Sequence of chain 1.A:
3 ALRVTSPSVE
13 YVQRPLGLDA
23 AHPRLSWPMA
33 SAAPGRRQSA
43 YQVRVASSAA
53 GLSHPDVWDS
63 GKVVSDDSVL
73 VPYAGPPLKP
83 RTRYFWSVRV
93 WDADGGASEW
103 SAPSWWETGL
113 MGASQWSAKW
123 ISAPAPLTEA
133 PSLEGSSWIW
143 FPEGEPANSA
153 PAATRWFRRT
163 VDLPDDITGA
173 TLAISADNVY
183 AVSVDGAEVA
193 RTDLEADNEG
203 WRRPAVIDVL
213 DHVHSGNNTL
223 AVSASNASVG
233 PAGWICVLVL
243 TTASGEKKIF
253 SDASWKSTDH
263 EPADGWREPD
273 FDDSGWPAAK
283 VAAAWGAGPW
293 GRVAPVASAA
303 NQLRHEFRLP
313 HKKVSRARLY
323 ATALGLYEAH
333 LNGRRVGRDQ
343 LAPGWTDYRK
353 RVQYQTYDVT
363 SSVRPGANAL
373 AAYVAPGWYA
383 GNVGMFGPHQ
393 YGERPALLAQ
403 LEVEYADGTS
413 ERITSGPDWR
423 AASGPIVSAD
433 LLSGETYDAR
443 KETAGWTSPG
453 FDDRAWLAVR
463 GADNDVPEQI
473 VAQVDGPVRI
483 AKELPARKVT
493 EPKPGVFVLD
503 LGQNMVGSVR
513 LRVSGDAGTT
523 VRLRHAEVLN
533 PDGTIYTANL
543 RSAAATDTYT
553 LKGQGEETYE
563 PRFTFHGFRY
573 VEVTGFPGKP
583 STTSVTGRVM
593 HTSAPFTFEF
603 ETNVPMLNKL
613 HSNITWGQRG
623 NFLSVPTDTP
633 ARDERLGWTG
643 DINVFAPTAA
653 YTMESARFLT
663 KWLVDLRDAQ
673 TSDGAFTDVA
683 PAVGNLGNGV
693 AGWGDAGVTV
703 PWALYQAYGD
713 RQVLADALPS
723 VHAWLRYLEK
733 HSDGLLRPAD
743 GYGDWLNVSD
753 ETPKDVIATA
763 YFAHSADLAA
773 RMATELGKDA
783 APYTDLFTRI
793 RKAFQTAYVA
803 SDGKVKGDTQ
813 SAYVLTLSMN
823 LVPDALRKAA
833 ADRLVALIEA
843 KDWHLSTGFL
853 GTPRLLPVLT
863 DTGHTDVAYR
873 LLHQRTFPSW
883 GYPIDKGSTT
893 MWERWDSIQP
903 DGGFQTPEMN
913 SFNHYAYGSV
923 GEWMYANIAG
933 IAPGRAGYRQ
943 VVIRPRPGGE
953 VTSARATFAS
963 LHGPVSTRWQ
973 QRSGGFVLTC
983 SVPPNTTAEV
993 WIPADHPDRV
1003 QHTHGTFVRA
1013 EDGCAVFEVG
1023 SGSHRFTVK

A protein and the small-molecule ligand that binds it are described below.
Small molecule (SMILES): C[C@@H]1O[C@@H](O)[C@H](O)[C@H](O)[C@H]1O

Binding-site contacts:
Ligand atom O2 contacts residue ARG634 of chain 1.A at 3.1 Å (salt-bridge).
Ligand atom C2 contacts residue HIS916 of chain 1.A at 4.1 Å.
Ligand atom C4 contacts residue TRP747 of chain 1.A at 3.9 Å (hydrophobic).
Ligand atom O3 contacts residue ASP643 of chain 1.A at 2.7 Å (salt-bridge).
Ligand atom C4 contacts residue TRP695 of chain 1.A at 4.2 Å (hydrophobic).
Ligand atom C5 contacts residue TRP640 of chain 1.A at 3.6 Å (hydrophobic).
Ligand atom C6 contacts residue TYR744 of chain 1.A at 3.6 Å (hydrophobic).
Ligand atom C1 contacts residue GLU895 of chain 1.A at 4.1 Å.
Ligand atom O4 contacts residue ASP643 of chain 1.A at 2.6 Å (salt-bridge).
Ligand atom C2 contacts residue GLU636 of chain 1.A at 3.5 Å.
Ligand atom O2 contacts residue HIS916 of chain 1.A at 3.1 Å (h-bond).
Ligand atom C6 contacts residue TRP640 of chain 1.A at 3.8 Å (hydrophobic).
Ligand atom C3 contacts residue HIS916 of chain 1.A at 4.0 Å.
Ligand atom O5 contacts residue TRP747 of chain 1.A at 3.5 Å (h-bond).
Ligand atom C4 contacts residue TRP640 of chain 1.A at 4.1 Å (hydrophobic).
Ligand atom O3 contacts residue HIS916 of chain 1.A at 3.0 Å (h-bond).
Ligand atom C6 contacts residue TRP747 of chain 1.A at 3.8 Å (hydrophobic).
Ligand atom O4 contacts residue TRP695 of chain 1.A at 3.0 Å (h-bond).
Ligand atom C6 contacts residue TRP695 of chain 1.A at 3.7 Å (hydrophobic).
Ligand atom O3 contacts residue PHE851 of chain 1.A at 3.5 Å.
Ligand atom C2 contacts residue TRP640 of chain 1.A at 3.6 Å (hydrophobic).
Ligand atom O2 contacts residue TRP640 of chain 1.A at 4.1 Å.
Ligand atom C2 contacts residue ASP630 of chain 1.A at 3.4 Å.
Ligand atom C4 contacts residue ASP643 of chain 1.A at 3.4 Å.
Ligand atom C1 contacts residue GLU636 of chain 1.A at 3.9 Å.
Ligand atom O2 contacts residue ASP630 of chain 1.A at 2.4 Å (salt-bridge).
Ligand atom O3 contacts residue ASP630 of chain 1.A at 3.9 Å.
Ligand atom C3 contacts residue ASP643 of chain 1.A at 3.4 Å.
Ligand atom O1 contacts residue MET911 of chain 1.A at 3.9 Å.
Ligand atom C1 contacts residue ARG634 of chain 1.A at 4.2 Å.
Ligand atom C1 contacts residue MET911 of chain 1.A at 4.1 Å (hydrophobic).
Ligand atom C5 contacts residue TRP747 of chain 1.A at 4.0 Å (hydrophobic).
Ligand atom O2 contacts residue GLU895 of chain 1.A at 3.8 Å.
Ligand atom O1 contacts residue GLU636 of chain 1.A at 3.0 Å (salt-bridge).
Ligand atom O2 contacts residue GLU636 of chain 1.A at 3.5 Å (salt-bridge).
Ligand atom C3 contacts residue ASP630 of chain 1.A at 3.9 Å.
Ligand atom O1 contacts residue ARG634 of chain 1.A at 4.0 Å.
Ligand atom C1 contacts residue TRP747 of chain 1.A at 4.1 Å (hydrophobic).
Ligand atom O4 contacts residue TRP640 of chain 1.A at 3.6 Å.
Ligand atom C3 contacts residue TRP640 of chain 1.A at 3.9 Å (hydrophobic).